A small-molecule ligand and the protein it binds are described below.
Small molecule (SMILES): CC(=O)N[C@H]1CO[C@H](CO)[C@@H](O[C@]2(O)O[C@H](CO)[C@@H](O[C@@]3(O)O[C@H](CO)[C@@H](O)[C@H](O)[C@@H]3O)[C@H](O)[C@H]2NC(C)=O)[C@@H]1O

Binding-site contacts:
Ligand atom C8 contacts residue THR5 of chain 1.A at 3.1 Å.
Ligand atom O7 contacts residue ARG22 of chain 1.A at 4.2 Å.
Ligand atom O5 contacts residue GLY19 of chain 1.A at 3.5 Å.
Ligand atom C3 contacts residue ASN16 of chain 1.A at 4.1 Å.
Ligand atom C7 contacts residue ASN16 of chain 1.A at 3.8 Å.
Ligand atom C5 contacts residue GLY19 of chain 1.A at 3.9 Å.
Ligand atom C5 contacts residue ASN16 of chain 1.A at 4.1 Å.
Ligand atom C3 contacts residue VAL21 of chain 1.A at 3.8 Å (hydrophobic).
Ligand atom O6 contacts residue GLY19 of chain 1.A at 4.5 Å.
Ligand atom O7 contacts residue SER23 of chain 1.A at 4.5 Å.
Ligand atom O5 contacts residue ASN16 of chain 1.A at 2.8 Å (h-bond).
Ligand atom C7 contacts residue VAL21 of chain 1.A at 4.1 Å (hydrophobic).
Ligand atom C1 contacts residue ASN16 of chain 1.A at 1.9 Å.
Ligand atom C1 contacts residue VAL21 of chain 1.A at 4.1 Å (hydrophobic).
Ligand atom O7 contacts residue PHE10 of chain 1.A at 4.2 Å.
Ligand atom O3 contacts residue VAL21 of chain 1.A at 4.4 Å.
Ligand atom C2 contacts residue ASN16 of chain 1.A at 2.7 Å.
Ligand atom C8 contacts residue ASN16 of chain 1.A at 3.8 Å.
Ligand atom O7 contacts residue THR5 of chain 1.A at 3.8 Å.
Ligand atom O7 contacts residue VAL21 of chain 1.A at 4.1 Å.
Ligand atom C1 contacts residue GLY19 of chain 1.A at 3.5 Å.
Ligand atom N2 contacts residue ASN16 of chain 1.A at 2.9 Å (h-bond).
Ligand atom N2 contacts residue VAL21 of chain 1.A at 3.3 Å (h-bond).
Ligand atom N2 contacts residue THR5 of chain 1.A at 4.3 Å.
Ligand atom C2 contacts residue VAL21 of chain 1.A at 4.0 Å (hydrophobic).
Ligand atom C7 contacts residue THR5 of chain 1.A at 3.5 Å.

Sequence of chain 1.A:
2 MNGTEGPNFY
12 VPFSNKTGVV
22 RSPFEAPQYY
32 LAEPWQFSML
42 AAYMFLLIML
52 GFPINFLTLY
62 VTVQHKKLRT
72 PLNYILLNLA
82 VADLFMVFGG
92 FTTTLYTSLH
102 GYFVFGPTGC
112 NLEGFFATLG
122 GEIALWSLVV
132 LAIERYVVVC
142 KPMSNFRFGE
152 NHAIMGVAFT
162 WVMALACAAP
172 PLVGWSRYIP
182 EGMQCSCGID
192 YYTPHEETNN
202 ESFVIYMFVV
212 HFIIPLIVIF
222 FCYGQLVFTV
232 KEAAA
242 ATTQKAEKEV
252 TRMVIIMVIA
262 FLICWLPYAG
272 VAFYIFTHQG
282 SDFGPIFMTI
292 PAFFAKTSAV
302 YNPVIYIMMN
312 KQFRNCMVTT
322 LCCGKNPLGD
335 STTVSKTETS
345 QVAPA